Binding-site contacts:
Ligand atom O7 contacts residue GLN722 of chain 1.B at 3.8 Å.
Ligand atom C7 contacts residue ASN733 of chain 1.B at 3.5 Å.
Ligand atom C5 contacts residue ASN733 of chain 1.B at 3.7 Å.
Ligand atom C8 contacts residue THR723 of chain 1.B at 4.1 Å.
Ligand atom C8 contacts residue LEU721 of chain 1.B at 4.0 Å (hydrophobic).
Ligand atom C7 contacts residue GLN722 of chain 1.B at 4.0 Å.
Ligand atom C8 contacts residue LEU773 of chain 1.B at 3.6 Å (hydrophobic).
Ligand atom C3 contacts residue ASN733 of chain 1.B at 3.8 Å.
Ligand atom C2 contacts residue ASN733 of chain 1.B at 2.5 Å.
Ligand atom O6 contacts residue SER735 of chain 1.B at 4.4 Å.
Ligand atom C7 contacts residue LEU721 of chain 1.B at 4.0 Å (hydrophobic).
Ligand atom O7 contacts residue ASN733 of chain 1.B at 3.6 Å.
Ligand atom C4 contacts residue ASN733 of chain 1.B at 4.2 Å.
Ligand atom C1 contacts residue ASN733 of chain 1.B at 1.4 Å.
Ligand atom N2 contacts residue ASN733 of chain 1.B at 2.9 Å (h-bond).
Ligand atom O7 contacts residue LEU721 of chain 1.B at 3.7 Å.
Ligand atom O5 contacts residue ASN733 of chain 1.B at 2.4 Å (h-bond).
Ligand atom C8 contacts residue GLN722 of chain 1.B at 3.2 Å.

A small-molecule ligand and the protein it binds are described below.
Small molecule (SMILES): CC(=O)N[C@@H]1[C@@H](O)[C@H](O)[C@@H](CO)O[C@H]1O

Sequence of chain 1.B:
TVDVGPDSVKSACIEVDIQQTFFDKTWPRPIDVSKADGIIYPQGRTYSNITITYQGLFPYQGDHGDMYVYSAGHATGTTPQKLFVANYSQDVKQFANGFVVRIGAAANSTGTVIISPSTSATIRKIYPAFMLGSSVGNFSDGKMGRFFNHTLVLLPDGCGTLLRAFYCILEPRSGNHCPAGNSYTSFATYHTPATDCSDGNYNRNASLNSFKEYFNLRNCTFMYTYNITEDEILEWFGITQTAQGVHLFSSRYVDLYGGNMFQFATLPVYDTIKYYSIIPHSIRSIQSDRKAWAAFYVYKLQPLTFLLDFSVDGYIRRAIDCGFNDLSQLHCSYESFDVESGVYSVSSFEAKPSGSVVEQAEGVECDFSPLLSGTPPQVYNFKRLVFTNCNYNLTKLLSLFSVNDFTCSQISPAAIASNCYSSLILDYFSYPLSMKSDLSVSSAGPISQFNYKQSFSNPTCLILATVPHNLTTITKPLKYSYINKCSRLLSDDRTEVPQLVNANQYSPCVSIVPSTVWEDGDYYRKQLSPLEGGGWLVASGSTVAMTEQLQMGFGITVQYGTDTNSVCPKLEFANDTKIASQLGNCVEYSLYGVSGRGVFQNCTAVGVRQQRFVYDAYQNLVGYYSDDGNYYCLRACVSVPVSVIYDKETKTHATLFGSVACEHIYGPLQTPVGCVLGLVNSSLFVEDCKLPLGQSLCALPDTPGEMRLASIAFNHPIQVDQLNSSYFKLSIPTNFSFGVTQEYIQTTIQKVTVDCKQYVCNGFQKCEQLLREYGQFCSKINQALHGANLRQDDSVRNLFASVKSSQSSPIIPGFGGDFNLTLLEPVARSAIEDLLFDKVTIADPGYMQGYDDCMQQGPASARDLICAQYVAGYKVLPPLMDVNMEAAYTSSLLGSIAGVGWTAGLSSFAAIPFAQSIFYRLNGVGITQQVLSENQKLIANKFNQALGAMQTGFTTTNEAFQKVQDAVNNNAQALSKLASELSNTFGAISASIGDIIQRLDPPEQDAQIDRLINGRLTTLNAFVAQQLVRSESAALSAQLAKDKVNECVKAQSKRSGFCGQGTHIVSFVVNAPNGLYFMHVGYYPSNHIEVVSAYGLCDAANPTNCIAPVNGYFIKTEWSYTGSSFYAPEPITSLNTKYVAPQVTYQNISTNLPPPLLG